Sequence of chain 3.B:
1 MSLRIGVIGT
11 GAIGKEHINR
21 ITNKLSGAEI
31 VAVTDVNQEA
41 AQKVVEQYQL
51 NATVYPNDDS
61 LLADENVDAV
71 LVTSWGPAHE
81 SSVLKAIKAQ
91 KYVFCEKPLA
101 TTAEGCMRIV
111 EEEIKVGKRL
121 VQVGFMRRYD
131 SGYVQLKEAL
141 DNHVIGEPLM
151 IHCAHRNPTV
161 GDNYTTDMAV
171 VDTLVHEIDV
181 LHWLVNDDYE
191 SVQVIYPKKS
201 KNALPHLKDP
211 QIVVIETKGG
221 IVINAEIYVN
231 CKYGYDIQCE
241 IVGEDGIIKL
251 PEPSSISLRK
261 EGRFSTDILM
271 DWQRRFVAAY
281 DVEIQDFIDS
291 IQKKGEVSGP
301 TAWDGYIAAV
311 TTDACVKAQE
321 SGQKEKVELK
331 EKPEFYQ

Binding-site contacts:
Ligand atom O3 contacts residue THR173 of chain 3.B at 4.2 Å.
Ligand atom O2 contacts residue ASP172 of chain 3.B at 3.8 Å.
Ligand atom O3 contacts residue TYR235 of chain 3.B at 3.9 Å.
Ligand atom C1 contacts residue TRP272 of chain 3.B at 3.3 Å (hydrophobic).
Ligand atom O6 contacts residue TRP272 of chain 3.B at 3.3 Å.
Ligand atom C3 contacts residue TYR235 of chain 3.B at 3.4 Å (hydrophobic).
Ligand atom O1 contacts residue TRP272 of chain 3.B at 3.3 Å.
Ligand atom O3 contacts residue ASP172 of chain 3.B at 4.5 Å.
Ligand atom C2 contacts residue TYR235 of chain 3.B at 4.3 Å (hydrophobic).
Ligand atom C1 contacts residue NAI1 of chain 3.E at 3.5 Å.
Ligand atom C3 contacts residue HIS155 of chain 3.B at 3.7 Å.
Ligand atom O5 contacts residue TYR235 of chain 3.B at 4.5 Å.
Ligand atom O5 contacts residue ASN157 of chain 3.B at 2.7 Å (h-bond).
Ligand atom O4 contacts residue TYR235 of chain 3.B at 3.8 Å.
Ligand atom O2 contacts residue HIS176 of chain 3.B at 2.8 Å (h-bond).
Ligand atom O2 contacts residue LYS97 of chain 3.B at 4.0 Å.
Ligand atom C5 contacts residue TYR235 of chain 3.B at 4.1 Å (hydrophobic).
Ligand atom O4 contacts residue HIS155 of chain 3.B at 2.4 Å (h-bond).
Ligand atom O1 contacts residue NAI1 of chain 3.E at 2.7 Å (h-bond).
Ligand atom C3 contacts residue HIS176 of chain 3.B at 4.2 Å.
Ligand atom C5 contacts residue ASN157 of chain 3.B at 3.9 Å.
Ligand atom C6 contacts residue TRP272 of chain 3.B at 4.0 Å (hydrophobic).
Ligand atom O4 contacts residue ASN157 of chain 3.B at 3.6 Å.
Ligand atom O3 contacts residue ARG127 of chain 3.B at 4.2 Å.
Ligand atom C2 contacts residue NAI1 of chain 3.E at 3.4 Å.
Ligand atom O3 contacts residue HIS176 of chain 3.B at 2.9 Å.
Ligand atom O3 contacts residue HIS155 of chain 3.B at 3.1 Å.
Ligand atom C4 contacts residue THR173 of chain 3.B at 4.5 Å.
Ligand atom C4 contacts residue TYR235 of chain 3.B at 4.1 Å (hydrophobic).
Ligand atom O4 contacts residue THR173 of chain 3.B at 3.9 Å.
Ligand atom C2 contacts residue HIS176 of chain 3.B at 3.8 Å.
Ligand atom O2 contacts residue NAI1 of chain 3.E at 3.2 Å (h-bond).
Ligand atom C5 contacts residue TRP272 of chain 3.B at 3.9 Å (hydrophobic).
Ligand atom C4 contacts residue HIS155 of chain 3.B at 3.5 Å.
Ligand atom C2 contacts residue TRP272 of chain 3.B at 4.4 Å (hydrophobic).

The protein below binds the small molecule below.
Small molecule (SMILES): OC1C(O)C(O)C(O)C(O)C1O